The protein below binds the small molecule below.
Small molecule (SMILES): CCc1nc(N)nc(N)c1OCCCOc1cccc(C[C@@H](C(=O)O)C(F)F)c1

Sequence of chain 1.B:
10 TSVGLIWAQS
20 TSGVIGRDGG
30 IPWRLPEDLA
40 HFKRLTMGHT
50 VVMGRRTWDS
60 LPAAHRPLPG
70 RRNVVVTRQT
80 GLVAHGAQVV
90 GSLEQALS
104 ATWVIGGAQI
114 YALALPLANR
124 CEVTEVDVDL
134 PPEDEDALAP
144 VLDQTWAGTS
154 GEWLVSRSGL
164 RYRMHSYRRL

Binding-site contacts:
Ligand atom N09 contacts residue TYR114 of chain 1.B at 3.3 Å (h-bond).
Ligand atom O28 contacts residue LYS42 of chain 1.B at 3.7 Å.
Ligand atom C03 contacts residue ASP37 of chain 1.B at 3.5 Å.
Ligand atom C08 contacts residue ILE15 of chain 1.B at 3.6 Å (hydrophobic).
Ligand atom O28 contacts residue PHE41 of chain 1.B at 3.2 Å.
Ligand atom N07 contacts residue ILE15 of chain 1.B at 3.5 Å (h-bond).
Ligand atom F25 contacts residue LEU38 of chain 1.B at 3.5 Å.
Ligand atom C01 contacts residue LEU38 of chain 1.B at 3.6 Å (hydrophobic).
Ligand atom C10 contacts residue NAP1 of chain 1.I at 3.3 Å.
Ligand atom C26 contacts residue ARG70 of chain 1.B at 3.4 Å.
Ligand atom C12 contacts residue PHE41 of chain 1.B at 3.7 Å (hydrophobic).
Ligand atom C21 contacts residue HIS64 of chain 1.B at 3.6 Å.
Ligand atom C05 contacts residue ALA17 of chain 1.B at 3.7 Å (hydrophobic).
Ligand atom C14 contacts residue LEU60 of chain 1.B at 3.6 Å (hydrophobic).
Ligand atom N09 contacts residue NAP1 of chain 1.I at 3.6 Å (h-bond).
Ligand atom C02 contacts residue ILE30 of chain 1.B at 3.6 Å (hydrophobic).
Ligand atom C05 contacts residue PHE41 of chain 1.B at 3.7 Å (hydrophobic).
Ligand atom C18 contacts residue PRO61 of chain 1.B at 3.6 Å (hydrophobic).
Ligand atom O11 contacts residue NAP1 of chain 1.I at 3.2 Å.
Ligand atom C05 contacts residue TRP16 of chain 1.B at 3.8 Å (hydrophobic).
Ligand atom O27 contacts residue LYS42 of chain 1.B at 3.6 Å.
Ligand atom N09 contacts residue PHE41 of chain 1.B at 3.7 Å.
Ligand atom O15 contacts residue LEU60 of chain 1.B at 3.5 Å.
Ligand atom N04 contacts residue ASP37 of chain 1.B at 2.7 Å (salt-bridge).
Ligand atom N07 contacts residue TRP16 of chain 1.B at 3.3 Å.
Ligand atom O28 contacts residue ARG70 of chain 1.B at 2.8 Å (salt-bridge).
Ligand atom N09 contacts residue ILE108 of chain 1.B at 3.0 Å (h-bond).
Ligand atom O27 contacts residue ARG70 of chain 1.B at 2.8 Å (salt-bridge).
Ligand atom C29 contacts residue LEU67 of chain 1.B at 3.6 Å (hydrophobic).
Ligand atom C16 contacts residue LEU60 of chain 1.B at 3.7 Å (hydrophobic).
Ligand atom N06 contacts residue ASP37 of chain 1.B at 2.9 Å (salt-bridge).
Ligand atom C05 contacts residue ASP37 of chain 1.B at 3.5 Å.
Ligand atom N07 contacts residue PHE41 of chain 1.B at 3.5 Å.
Ligand atom N09 contacts residue ILE15 of chain 1.B at 2.8 Å (h-bond).
Ligand atom F24 contacts residue LYS42 of chain 1.B at 3.5 Å.
Ligand atom N07 contacts residue NAP1 of chain 1.I at 3.7 Å.
Ligand atom C08 contacts residue PHE41 of chain 1.B at 3.5 Å (hydrophobic).
Ligand atom N06 contacts residue TRP16 of chain 1.B at 3.6 Å.
Ligand atom C02 contacts residue ASP37 of chain 1.B at 3.5 Å.
Ligand atom C08 contacts residue NAP1 of chain 1.I at 3.3 Å.